Binding-site contacts:
Ligand atom PA contacts residue MG1 of chain 1.C at 3.5 Å.
Ligand atom N6 contacts residue ALA62 of chain 1.A at 3.3 Å.
Ligand atom O2G contacts residue LYS159 of chain 1.A at 2.7 Å (salt-bridge).
Ligand atom O1A contacts residue LYS64 of chain 1.A at 3.2 Å.
Ligand atom C6 contacts residue LEU164 of chain 1.A at 3.4 Å (hydrophobic).
Ligand atom C2 contacts residue LEU41 of chain 1.A at 3.6 Å (hydrophobic).
Ligand atom O3A contacts residue GLY44 of chain 1.A at 3.5 Å.
Ligand atom C5 contacts residue LEU164 of chain 1.A at 3.5 Å (hydrophobic).
Ligand atom N1 contacts residue ALA62 of chain 1.A at 3.6 Å.
Ligand atom O2A contacts residue LYS64 of chain 1.A at 2.6 Å (salt-bridge).
Ligand atom O3G contacts residue ASN45 of chain 1.A at 2.9 Å (h-bond).
Ligand atom S1G contacts residue ASN45 of chain 1.A at 3.5 Å (h-bond).
Ligand atom O1B contacts residue ASN162 of chain 1.A at 3.4 Å (h-bond).
Ligand atom O3G contacts residue GLY44 of chain 1.A at 3.5 Å.
Ligand atom C2 contacts residue MET113 of chain 1.A at 3.3 Å (hydrophobic).
Ligand atom PG contacts residue LYS159 of chain 1.A at 3.5 Å.
Ligand atom O1A contacts residue VAL49 of chain 1.A at 3.5 Å.
Ligand atom S1G contacts residue LYS159 of chain 1.A at 3.5 Å (salt-bridge).
Ligand atom O1B contacts residue SER161 of chain 1.A at 3.0 Å (h-bond).
Ligand atom N3 contacts residue LEU41 of chain 1.A at 3.6 Å.
Ligand atom PB contacts residue MG1 of chain 1.C at 3.4 Å.
Ligand atom O2' contacts residue GLN120 of chain 1.A at 2.7 Å (h-bond).
Ligand atom O2B contacts residue SER161 of chain 1.A at 3.5 Å (h-bond).
Ligand atom N6 contacts residue LEU164 of chain 1.A at 3.5 Å.
Ligand atom O2' contacts residue SER117 of chain 1.A at 2.8 Å (h-bond).
Ligand atom O5' contacts residue VAL49 of chain 1.A at 3.6 Å.
Ligand atom O2A contacts residue ASP175 of chain 1.A at 2.9 Å (salt-bridge).
Ligand atom O3' contacts residue SER161 of chain 1.A at 3.7 Å.
Ligand atom C2' contacts residue SER117 of chain 1.A at 3.3 Å.
Ligand atom PB contacts residue SER161 of chain 1.A at 3.7 Å.
Ligand atom N6 contacts residue GLU111 of chain 1.A at 2.8 Å (salt-bridge).
Ligand atom C6 contacts residue ALA62 of chain 1.A at 3.4 Å (hydrophobic).
Ligand atom N1 contacts residue MET113 of chain 1.A at 3.1 Å (h-bond).
Ligand atom O1B contacts residue MG1 of chain 1.C at 2.1 Å.
Ligand atom PG contacts residue ASN45 of chain 1.A at 3.7 Å.
Ligand atom O1A contacts residue GLY47 of chain 1.A at 3.6 Å (h-bond).
Ligand atom O3' contacts residue SER117 of chain 1.A at 3.2 Å (h-bond).
Ligand atom N7 contacts residue MET110 of chain 1.A at 3.5 Å.
Ligand atom O2A contacts residue MG1 of chain 1.C at 2.5 Å.
Ligand atom N6 contacts residue MET110 of chain 1.A at 3.7 Å.

Sequence of chain 1.A:
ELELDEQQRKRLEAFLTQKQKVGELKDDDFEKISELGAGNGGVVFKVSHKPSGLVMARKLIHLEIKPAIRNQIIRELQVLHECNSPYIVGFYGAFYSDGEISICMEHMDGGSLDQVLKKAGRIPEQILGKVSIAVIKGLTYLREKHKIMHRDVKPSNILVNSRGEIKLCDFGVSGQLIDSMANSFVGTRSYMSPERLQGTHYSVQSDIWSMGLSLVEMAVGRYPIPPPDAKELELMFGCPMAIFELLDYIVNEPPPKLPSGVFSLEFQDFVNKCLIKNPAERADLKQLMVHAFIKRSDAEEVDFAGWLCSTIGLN

The protein below binds the small molecule below.
Small molecule (SMILES): Nc1ncnc2c1ncn2[C@@H]1O[C@H](COP(=O)(O)OP(=O)(O)OP(O)(O)=S)[C@@H](O)[C@H]1O